Sequence of chain 7.D:
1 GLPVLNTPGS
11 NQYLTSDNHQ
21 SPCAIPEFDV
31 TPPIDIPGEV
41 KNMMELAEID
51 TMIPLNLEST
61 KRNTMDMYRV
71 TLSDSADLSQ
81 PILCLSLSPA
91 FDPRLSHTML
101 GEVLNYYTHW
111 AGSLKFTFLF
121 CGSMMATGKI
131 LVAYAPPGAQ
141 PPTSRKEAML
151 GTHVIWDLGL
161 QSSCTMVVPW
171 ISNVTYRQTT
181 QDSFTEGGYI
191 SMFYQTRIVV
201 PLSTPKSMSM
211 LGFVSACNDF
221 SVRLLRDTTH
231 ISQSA

The small molecule below binds the protein below.
Small molecule (SMILES): Cc1cc(CCCCCCCOc2ccc(C3=NCCO3)cc2)on1

Binding-site contacts:
Ligand atom O1B contacts residue PHE133 of chain 6.B at 3.9 Å.
Ligand atom C4B contacts residue ILE193 of chain 6.B at 3.8 Å (hydrophobic).
Ligand atom C3B contacts residue TYR158 of chain 6.B at 3.4 Å (hydrophobic).
Ligand atom C4A contacts residue ILE182 of chain 6.B at 3.9 Å (hydrophobic).
Ligand atom O1 contacts residue TYR111 of chain 6.B at 3.5 Å.
Ligand atom O1A contacts residue PHE135 of chain 6.B at 3.8 Å.
Ligand atom N2 contacts residue TYR204 of chain 6.B at 3.8 Å.
Ligand atom C6C contacts residue VAL198 of chain 6.B at 3.9 Å (hydrophobic).
Ligand atom C5B contacts residue LEU240 of chain 6.B at 3.5 Å (hydrophobic).
Ligand atom O1 contacts residue TYR204 of chain 6.B at 3.6 Å.
Ligand atom N3A contacts residue TYR158 of chain 6.B at 3.7 Å.
Ligand atom C5A contacts residue ILE182 of chain 6.B at 3.5 Å (hydrophobic).
Ligand atom C6B contacts residue PHE133 of chain 6.B at 3.5 Å (hydrophobic).
Ligand atom C2C contacts residue PHE237 of chain 6.B at 3.8 Å (hydrophobic).
Ligand atom N2 contacts residue TYR111 of chain 6.B at 3.1 Å.
Ligand atom C4 contacts residue PHE237 of chain 6.B at 3.1 Å (hydrophobic).
Ligand atom C5C contacts residue VAL195 of chain 6.B at 3.8 Å (hydrophobic).
Ligand atom C6C contacts residue PHE237 of chain 6.B at 3.9 Å (hydrophobic).
Ligand atom C31 contacts residue PHE237 of chain 6.B at 3.8 Å (hydrophobic).
Ligand atom C5 contacts residue TYR111 of chain 6.B at 3.8 Å (hydrophobic).
Ligand atom C4C contacts residue PHE237 of chain 6.B at 3.6 Å (hydrophobic).
Ligand atom C2A contacts residue TYR158 of chain 6.B at 3.9 Å (hydrophobic).
Ligand atom C2A contacts residue ILE193 of chain 6.B at 3.9 Å (hydrophobic).
Ligand atom C4A contacts residue SER181 of chain 6.B at 3.8 Å.
Ligand atom C31 contacts residue TYR111 of chain 6.B at 3.7 Å (hydrophobic).
Ligand atom C7C contacts residue TYR158 of chain 6.B at 3.8 Å (hydrophobic).
Ligand atom N3A contacts residue ALA24 of chain 6.D at 3.9 Å.
Ligand atom C4 contacts residue TYR111 of chain 6.B at 3.6 Å (hydrophobic).
Ligand atom C4C contacts residue VAL198 of chain 6.B at 3.8 Å (hydrophobic).
Ligand atom C2B contacts residue VAL195 of chain 6.B at 3.9 Å (hydrophobic).
Ligand atom C3 contacts residue PHE237 of chain 6.B at 3.7 Å (hydrophobic).
Ligand atom C3 contacts residue TYR111 of chain 6.B at 3.2 Å (hydrophobic).
Ligand atom C4A contacts residue PRO180 of chain 6.B at 3.3 Å (hydrophobic).
Ligand atom C5A contacts residue ILE156 of chain 6.B at 3.2 Å (hydrophobic).
Ligand atom O1B contacts residue ILE109 of chain 6.B at 3.8 Å.
Ligand atom C4B contacts residue TYR158 of chain 6.B at 3.8 Å (hydrophobic).
Ligand atom C5B contacts residue ILE193 of chain 6.B at 3.9 Å (hydrophobic).
Ligand atom N3A contacts residue PRO180 of chain 6.B at 3.7 Å.
Ligand atom O1 contacts residue PHE129 of chain 6.B at 3.8 Å.
Ligand atom C2B contacts residue TYR158 of chain 6.B at 3.5 Å (hydrophobic).

Sequence of chain 6.B:
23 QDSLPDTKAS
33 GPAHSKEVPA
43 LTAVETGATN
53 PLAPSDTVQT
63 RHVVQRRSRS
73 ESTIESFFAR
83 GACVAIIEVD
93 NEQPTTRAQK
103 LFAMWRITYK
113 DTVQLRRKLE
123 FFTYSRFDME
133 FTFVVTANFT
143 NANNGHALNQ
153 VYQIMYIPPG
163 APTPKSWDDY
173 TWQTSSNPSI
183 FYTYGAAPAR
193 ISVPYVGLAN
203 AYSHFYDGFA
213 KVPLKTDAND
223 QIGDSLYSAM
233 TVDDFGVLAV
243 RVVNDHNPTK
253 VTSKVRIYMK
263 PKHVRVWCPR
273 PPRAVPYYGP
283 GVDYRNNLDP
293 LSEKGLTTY

Sequence of chain 6.D:
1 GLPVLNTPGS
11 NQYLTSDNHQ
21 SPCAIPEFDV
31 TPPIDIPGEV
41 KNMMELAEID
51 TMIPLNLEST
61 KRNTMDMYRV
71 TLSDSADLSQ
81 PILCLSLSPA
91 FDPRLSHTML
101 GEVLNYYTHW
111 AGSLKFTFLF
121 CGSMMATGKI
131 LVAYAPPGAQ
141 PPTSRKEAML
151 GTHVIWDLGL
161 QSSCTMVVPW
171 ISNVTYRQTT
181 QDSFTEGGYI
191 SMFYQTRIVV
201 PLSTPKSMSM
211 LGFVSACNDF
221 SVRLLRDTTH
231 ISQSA